Binding-site contacts:
Ligand atom O6 contacts residue TYR66 of chain 1.C at 3.7 Å.
Ligand atom O2' contacts residue ASP33 of chain 1.D at 3.2 Å.
Ligand atom C2' contacts residue ASP33 of chain 1.D at 3.1 Å.
Ligand atom O3P contacts residue ARG300 of chain 1.C at 2.4 Å (salt-bridge).
Ligand atom C3' contacts residue VAL36 of chain 1.D at 3.5 Å (hydrophobic).
Ligand atom C4 contacts residue TYR66 of chain 1.C at 4.0 Å (hydrophobic).
Ligand atom N9 contacts residue VAL36 of chain 1.D at 3.5 Å.
Ligand atom C8 contacts residue VAL36 of chain 1.D at 3.4 Å (hydrophobic).
Ligand atom N7 contacts residue VAL36 of chain 1.D at 3.8 Å.
Ligand atom O1P contacts residue ARG301 of chain 1.C at 2.8 Å (salt-bridge).
Ligand atom N1 contacts residue LYS306 of chain 1.C at 3.2 Å (salt-bridge).
Ligand atom C4 contacts residue ASN35 of chain 1.D at 4.0 Å.
Ligand atom P contacts residue TYR66 of chain 1.C at 3.6 Å.
Ligand atom N7 contacts residue TYR66 of chain 1.C at 3.6 Å.
Ligand atom O2P contacts residue ARG233 of chain 1.C at 3.9 Å.
Ligand atom P contacts residue ARG301 of chain 1.C at 3.6 Å.
Ligand atom P contacts residue ARG300 of chain 1.C at 3.4 Å.
Ligand atom N1 contacts residue GLU67 of chain 1.C at 3.4 Å (salt-bridge).
Ligand atom C5 contacts residue TYR66 of chain 1.C at 3.8 Å (hydrophobic).
Ligand atom C6 contacts residue LYS306 of chain 1.C at 3.8 Å.
Ligand atom N3 contacts residue ASN35 of chain 1.D at 3.6 Å.
Ligand atom O2P contacts residue ARG301 of chain 1.C at 2.8 Å (salt-bridge).
Ligand atom O1P contacts residue TYR66 of chain 1.C at 3.4 Å (h-bond).
Ligand atom O1P contacts residue TYR146 of chain 1.C at 3.7 Å.
Ligand atom C4 contacts residue VAL36 of chain 1.D at 4.0 Å (hydrophobic).
Ligand atom N1 contacts residue ASN35 of chain 1.D at 3.4 Å (h-bond).
Ligand atom C1' contacts residue VAL36 of chain 1.D at 4.0 Å (hydrophobic).
Ligand atom O4' contacts residue GLN62 of chain 1.C at 3.6 Å.
Ligand atom O4' contacts residue TYR66 of chain 1.C at 3.8 Å.
Ligand atom O3P contacts residue TYR66 of chain 1.C at 2.9 Å (h-bond).
Ligand atom C2 contacts residue ASN35 of chain 1.D at 3.2 Å.
Ligand atom C4' contacts residue GLN62 of chain 1.C at 3.8 Å.
Ligand atom O3P contacts residue ARG301 of chain 1.C at 4.0 Å.
Ligand atom C2 contacts residue GLU67 of chain 1.C at 3.4 Å.
Ligand atom C8 contacts residue TYR66 of chain 1.C at 3.8 Å (hydrophobic).
Ligand atom O2P contacts residue ARG300 of chain 1.C at 3.4 Å (salt-bridge).
Ligand atom N3 contacts residue ASP33 of chain 1.D at 4.0 Å.
Ligand atom C2' contacts residue VAL36 of chain 1.D at 3.4 Å (hydrophobic).
Ligand atom C6 contacts residue TYR66 of chain 1.C at 3.8 Å (hydrophobic).
Ligand atom O6 contacts residue LYS306 of chain 1.C at 3.5 Å (salt-bridge).

Sequence of chain 1.C:
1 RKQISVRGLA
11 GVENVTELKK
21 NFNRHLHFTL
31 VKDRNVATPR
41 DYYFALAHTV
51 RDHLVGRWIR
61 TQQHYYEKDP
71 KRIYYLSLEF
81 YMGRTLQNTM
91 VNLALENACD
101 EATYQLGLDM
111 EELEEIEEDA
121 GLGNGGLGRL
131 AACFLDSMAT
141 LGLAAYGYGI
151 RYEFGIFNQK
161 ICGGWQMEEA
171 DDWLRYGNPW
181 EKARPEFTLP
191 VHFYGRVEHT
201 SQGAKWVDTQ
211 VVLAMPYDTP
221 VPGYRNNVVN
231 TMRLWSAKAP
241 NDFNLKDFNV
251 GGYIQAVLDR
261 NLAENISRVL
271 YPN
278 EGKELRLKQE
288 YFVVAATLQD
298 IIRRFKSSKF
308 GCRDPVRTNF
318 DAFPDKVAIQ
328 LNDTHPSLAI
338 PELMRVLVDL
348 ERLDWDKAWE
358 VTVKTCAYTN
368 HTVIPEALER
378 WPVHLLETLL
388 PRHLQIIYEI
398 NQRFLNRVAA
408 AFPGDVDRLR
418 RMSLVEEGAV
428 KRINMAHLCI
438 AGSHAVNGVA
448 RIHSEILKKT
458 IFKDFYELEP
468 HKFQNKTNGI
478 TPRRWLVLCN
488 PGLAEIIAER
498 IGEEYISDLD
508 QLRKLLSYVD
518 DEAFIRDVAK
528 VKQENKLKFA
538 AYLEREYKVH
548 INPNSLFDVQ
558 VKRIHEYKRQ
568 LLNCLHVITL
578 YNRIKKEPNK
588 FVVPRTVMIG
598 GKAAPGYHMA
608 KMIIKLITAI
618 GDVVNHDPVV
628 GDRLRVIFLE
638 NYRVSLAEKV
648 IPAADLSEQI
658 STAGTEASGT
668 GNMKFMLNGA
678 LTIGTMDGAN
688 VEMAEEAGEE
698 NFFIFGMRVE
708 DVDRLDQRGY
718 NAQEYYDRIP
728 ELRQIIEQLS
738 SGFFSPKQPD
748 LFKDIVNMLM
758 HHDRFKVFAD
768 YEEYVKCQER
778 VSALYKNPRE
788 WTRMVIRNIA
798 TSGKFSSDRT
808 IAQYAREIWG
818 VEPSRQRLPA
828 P

Sequence of chain 1.D:
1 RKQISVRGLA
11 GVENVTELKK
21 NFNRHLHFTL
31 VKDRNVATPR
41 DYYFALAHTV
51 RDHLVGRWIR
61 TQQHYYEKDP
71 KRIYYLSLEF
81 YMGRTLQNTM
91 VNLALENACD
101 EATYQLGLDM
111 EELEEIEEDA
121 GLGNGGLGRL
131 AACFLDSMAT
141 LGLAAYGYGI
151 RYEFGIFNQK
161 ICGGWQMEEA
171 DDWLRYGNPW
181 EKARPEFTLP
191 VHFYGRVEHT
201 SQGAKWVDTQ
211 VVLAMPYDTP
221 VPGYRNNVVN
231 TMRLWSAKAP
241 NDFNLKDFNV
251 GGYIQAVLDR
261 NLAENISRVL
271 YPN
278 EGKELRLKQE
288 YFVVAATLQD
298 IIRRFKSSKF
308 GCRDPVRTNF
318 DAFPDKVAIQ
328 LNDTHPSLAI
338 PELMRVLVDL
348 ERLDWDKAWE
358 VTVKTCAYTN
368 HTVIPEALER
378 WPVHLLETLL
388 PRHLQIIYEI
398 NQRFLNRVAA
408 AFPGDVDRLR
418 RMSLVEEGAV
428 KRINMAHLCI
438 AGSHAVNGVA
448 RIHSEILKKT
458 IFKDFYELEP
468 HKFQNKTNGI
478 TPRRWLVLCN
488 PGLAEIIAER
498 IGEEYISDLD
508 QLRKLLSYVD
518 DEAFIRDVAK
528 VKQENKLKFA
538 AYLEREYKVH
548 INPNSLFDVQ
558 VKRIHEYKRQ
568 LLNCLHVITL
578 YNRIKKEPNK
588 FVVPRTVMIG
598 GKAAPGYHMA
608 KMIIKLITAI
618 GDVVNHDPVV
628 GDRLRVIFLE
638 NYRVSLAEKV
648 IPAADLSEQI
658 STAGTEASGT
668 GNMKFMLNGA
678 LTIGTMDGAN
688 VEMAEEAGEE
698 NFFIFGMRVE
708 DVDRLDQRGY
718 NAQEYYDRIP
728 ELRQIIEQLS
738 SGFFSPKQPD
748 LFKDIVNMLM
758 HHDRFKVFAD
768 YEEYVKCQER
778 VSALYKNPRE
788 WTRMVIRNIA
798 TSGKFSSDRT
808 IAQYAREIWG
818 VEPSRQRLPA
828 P

This small molecule binds to this protein.
Small molecule (SMILES): O=c1[nH]cnc2c1ncn2[C@@H]1O[C@H](COP(=O)(O)O)[C@@H](O)[C@H]1O